Binding-site contacts:
Ligand atom OAM contacts residue ASP159 of chain 1.A at 3.9 Å.
Ligand atom NAE contacts residue ASP159 of chain 1.A at 2.7 Å (salt-bridge).
Ligand atom CAD contacts residue ILE158 of chain 1.A at 4.1 Å (hydrophobic).
Ligand atom CAH contacts residue ILE77 of chain 1.A at 3.9 Å (hydrophobic).
Ligand atom CAD contacts residue VAL25 of chain 1.A at 3.8 Å (hydrophobic).
Ligand atom CAD contacts residue ASP159 of chain 1.A at 3.8 Å.
Ligand atom CAK contacts residue ALA38 of chain 1.A at 4.1 Å (hydrophobic).
Ligand atom CAH contacts residue ALA38 of chain 1.A at 3.6 Å (hydrophobic).
Ligand atom CAI contacts residue ALA38 of chain 1.A at 3.3 Å (hydrophobic).
Ligand atom CAH contacts residue ILE158 of chain 1.A at 4.1 Å (hydrophobic).
Ligand atom CAB contacts residue VAL25 of chain 1.A at 3.8 Å (hydrophobic).
Ligand atom CAA contacts residue ILE158 of chain 1.A at 4.1 Å (hydrophobic).
Ligand atom CAK contacts residue VAL25 of chain 1.A at 4.0 Å (hydrophobic).
Ligand atom CAB contacts residue ILE158 of chain 1.A at 3.7 Å (hydrophobic).
Ligand atom CAD contacts residue PHE22 of chain 1.A at 3.5 Å (hydrophobic).
Ligand atom OAM contacts residue LEU93 of chain 1.A at 3.4 Å.
Ligand atom CL1 contacts residue VAL99 of chain 1.A at 4.0 Å.
Ligand atom CL1 contacts residue ARG95 of chain 1.A at 3.6 Å.
Ligand atom CAG contacts residue ILE158 of chain 1.A at 3.9 Å (hydrophobic).
Ligand atom CAC contacts residue ILE158 of chain 1.A at 4.0 Å (hydrophobic).
Ligand atom CAK contacts residue LEU147 of chain 1.A at 3.8 Å (hydrophobic).
Ligand atom NAF contacts residue VAL25 of chain 1.A at 3.7 Å.
Ligand atom CAH contacts residue GLU94 of chain 1.A at 3.7 Å.
Ligand atom CL1 contacts residue LEU147 of chain 1.A at 4.0 Å.
Ligand atom CAI contacts residue GLU94 of chain 1.A at 3.3 Å.
Ligand atom OAM contacts residue ILE158 of chain 1.A at 3.8 Å.
Ligand atom CAJ contacts residue LEU147 of chain 1.A at 3.5 Å (hydrophobic).
Ligand atom NAF contacts residue ASP159 of chain 1.A at 3.1 Å (salt-bridge).
Ligand atom NAE contacts residue ILE158 of chain 1.A at 3.8 Å.
Ligand atom CAG contacts residue LEU93 of chain 1.A at 4.1 Å (hydrophobic).
Ligand atom CL1 contacts residue LEU17 of chain 1.A at 3.6 Å.
Ligand atom NAE contacts residue VAL25 of chain 1.A at 3.6 Å.
Ligand atom CAI contacts residue LEU147 of chain 1.A at 3.6 Å (hydrophobic).
Ligand atom CAC contacts residue VAL25 of chain 1.A at 3.9 Å (hydrophobic).
Ligand atom NAE contacts residue PHE22 of chain 1.A at 3.5 Å.
Ligand atom CAH contacts residue LEU93 of chain 1.A at 4.1 Å (hydrophobic).
Ligand atom CAH contacts residue LEU147 of chain 1.A at 4.0 Å (hydrophobic).
Ligand atom CAA contacts residue VAL25 of chain 1.A at 3.8 Å (hydrophobic).
Ligand atom CAJ contacts residue ALA38 of chain 1.A at 3.6 Å (hydrophobic).
Ligand atom NAF contacts residue ILE158 of chain 1.A at 3.5 Å.

Sequence of chain 1.A:
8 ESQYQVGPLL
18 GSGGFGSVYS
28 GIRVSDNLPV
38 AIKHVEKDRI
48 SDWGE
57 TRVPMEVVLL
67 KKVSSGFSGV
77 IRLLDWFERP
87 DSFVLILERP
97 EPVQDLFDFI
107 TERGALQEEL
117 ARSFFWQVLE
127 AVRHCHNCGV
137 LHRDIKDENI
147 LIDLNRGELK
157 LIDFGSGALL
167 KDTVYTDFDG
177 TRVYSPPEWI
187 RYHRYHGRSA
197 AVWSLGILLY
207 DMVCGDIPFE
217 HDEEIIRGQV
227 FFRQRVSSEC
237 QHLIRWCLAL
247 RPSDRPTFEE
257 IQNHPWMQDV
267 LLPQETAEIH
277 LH

The small molecule below binds the protein below.
Small molecule (SMILES): Oc1ccc(Cl)cc1-c1cc[nH]n1